This small molecule binds to this protein.
Small molecule (SMILES): N[C@@H](CCC(=O)O)C(=O)O

Binding-site contacts:
Ligand atom O contacts residue ARG96 of chain 2.B at 2.8 Å (salt-bridge).
Ligand atom O contacts residue GLY141 of chain 2.B at 3.4 Å.
Ligand atom CA contacts residue TYR61 of chain 2.B at 4.0 Å (hydrophobic).
Ligand atom OE2 contacts residue GLY141 of chain 2.B at 3.8 Å.
Ligand atom C contacts residue ARG96 of chain 2.B at 3.4 Å.
Ligand atom OXT contacts residue SER142 of chain 2.B at 3.9 Å.
Ligand atom CA contacts residue PRO89 of chain 2.B at 4.1 Å (hydrophobic).
Ligand atom N contacts residue TYR220 of chain 2.B at 3.7 Å.
Ligand atom OE1 contacts residue GLU193 of chain 2.B at 3.6 Å.
Ligand atom CG contacts residue GLU193 of chain 2.B at 3.6 Å.
Ligand atom OE1 contacts residue THR143 of chain 2.B at 2.7 Å (h-bond).
Ligand atom N contacts residue THR91 of chain 2.B at 3.0 Å (h-bond).
Ligand atom O contacts residue SER142 of chain 2.B at 3.0 Å (h-bond).
Ligand atom OXT contacts residue ARG96 of chain 2.B at 2.8 Å (salt-bridge).
Ligand atom OE2 contacts residue THR143 of chain 2.B at 3.1 Å (h-bond).
Ligand atom N contacts residue PRO89 of chain 2.B at 2.9 Å (h-bond).
Ligand atom C contacts residue PRO89 of chain 2.B at 4.3 Å (hydrophobic).
Ligand atom CD contacts residue LEU138 of chain 2.B at 4.1 Å (hydrophobic).
Ligand atom CD contacts residue GLU193 of chain 2.B at 3.9 Å.
Ligand atom OXT contacts residue PRO89 of chain 2.B at 3.7 Å.
Ligand atom CD contacts residue THR143 of chain 2.B at 3.2 Å.
Ligand atom OXT contacts residue THR91 of chain 2.B at 2.7 Å (h-bond).
Ligand atom CA contacts residue SER142 of chain 2.B at 3.4 Å.
Ligand atom N contacts residue GLU193 of chain 2.B at 2.7 Å (salt-bridge).
Ligand atom CA contacts residue GLU193 of chain 2.B at 3.5 Å.
Ligand atom CB contacts residue GLU193 of chain 2.B at 4.1 Å.
Ligand atom C contacts residue TYR61 of chain 2.B at 3.6 Å (hydrophobic).
Ligand atom N contacts residue TYR61 of chain 2.B at 4.0 Å.
Ligand atom CB contacts residue LEU138 of chain 2.B at 4.1 Å (hydrophobic).
Ligand atom OXT contacts residue TYR61 of chain 2.B at 3.6 Å.
Ligand atom CG contacts residue LEU138 of chain 2.B at 3.8 Å (hydrophobic).
Ligand atom CG contacts residue TYR61 of chain 2.B at 4.2 Å (hydrophobic).
Ligand atom OXT contacts residue LEU90 of chain 2.B at 3.5 Å.
Ligand atom CA contacts residue THR91 of chain 2.B at 3.5 Å.
Ligand atom C contacts residue SER142 of chain 2.B at 3.4 Å.
Ligand atom C contacts residue THR91 of chain 2.B at 3.7 Å.
Ligand atom O contacts residue TYR61 of chain 2.B at 3.3 Å.
Ligand atom OE2 contacts residue SER142 of chain 2.B at 3.4 Å (h-bond).
Ligand atom CB contacts residue TYR61 of chain 2.B at 3.5 Å (hydrophobic).
Ligand atom N contacts residue SER142 of chain 2.B at 4.2 Å.

Sequence of chain 2.B:
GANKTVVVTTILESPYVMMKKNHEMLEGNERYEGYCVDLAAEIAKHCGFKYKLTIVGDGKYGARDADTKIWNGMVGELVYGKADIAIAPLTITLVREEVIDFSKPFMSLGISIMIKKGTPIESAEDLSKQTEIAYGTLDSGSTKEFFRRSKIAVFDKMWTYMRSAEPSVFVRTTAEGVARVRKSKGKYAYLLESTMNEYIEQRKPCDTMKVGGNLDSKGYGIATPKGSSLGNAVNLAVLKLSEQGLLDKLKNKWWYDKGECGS